Binding-site contacts:
Ligand atom C6 contacts residue GLN802 of chain 1.A at 3.9 Å.
Ligand atom O6 contacts residue SER801 of chain 1.A at 4.0 Å.
Ligand atom C5 contacts residue ASN799 of chain 1.A at 3.7 Å.
Ligand atom C1 contacts residue ASN799 of chain 1.A at 1.5 Å.
Ligand atom O5 contacts residue GLN802 of chain 1.A at 4.4 Å.
Ligand atom C2 contacts residue ASN799 of chain 1.A at 2.5 Å.
Ligand atom O5 contacts residue SER801 of chain 1.A at 3.6 Å.
Ligand atom C7 contacts residue ASN799 of chain 1.A at 3.7 Å.
Ligand atom O7 contacts residue ASN799 of chain 1.A at 3.8 Å.
Ligand atom O5 contacts residue ASN799 of chain 1.A at 2.3 Å (h-bond).
Ligand atom O6 contacts residue GLN802 of chain 1.A at 2.8 Å (h-bond).
Ligand atom N2 contacts residue ASN799 of chain 1.A at 3.0 Å (h-bond).
Ligand atom C4 contacts residue ASN799 of chain 1.A at 4.2 Å.
Ligand atom C1 contacts residue SER801 of chain 1.A at 3.4 Å.
Ligand atom C3 contacts residue ASN799 of chain 1.A at 3.8 Å.
Ligand atom C5 contacts residue SER801 of chain 1.A at 3.8 Å.

The protein below binds the small molecule below.
Small molecule (SMILES): CC(=O)N[C@H]1[C@H](O[C@H]2[C@H](O)[C@@H](NC(C)=O)CO[C@@H]2CO)O[C@H](CO)[C@@H](O)[C@@H]1O

Sequence of chain 1.A:
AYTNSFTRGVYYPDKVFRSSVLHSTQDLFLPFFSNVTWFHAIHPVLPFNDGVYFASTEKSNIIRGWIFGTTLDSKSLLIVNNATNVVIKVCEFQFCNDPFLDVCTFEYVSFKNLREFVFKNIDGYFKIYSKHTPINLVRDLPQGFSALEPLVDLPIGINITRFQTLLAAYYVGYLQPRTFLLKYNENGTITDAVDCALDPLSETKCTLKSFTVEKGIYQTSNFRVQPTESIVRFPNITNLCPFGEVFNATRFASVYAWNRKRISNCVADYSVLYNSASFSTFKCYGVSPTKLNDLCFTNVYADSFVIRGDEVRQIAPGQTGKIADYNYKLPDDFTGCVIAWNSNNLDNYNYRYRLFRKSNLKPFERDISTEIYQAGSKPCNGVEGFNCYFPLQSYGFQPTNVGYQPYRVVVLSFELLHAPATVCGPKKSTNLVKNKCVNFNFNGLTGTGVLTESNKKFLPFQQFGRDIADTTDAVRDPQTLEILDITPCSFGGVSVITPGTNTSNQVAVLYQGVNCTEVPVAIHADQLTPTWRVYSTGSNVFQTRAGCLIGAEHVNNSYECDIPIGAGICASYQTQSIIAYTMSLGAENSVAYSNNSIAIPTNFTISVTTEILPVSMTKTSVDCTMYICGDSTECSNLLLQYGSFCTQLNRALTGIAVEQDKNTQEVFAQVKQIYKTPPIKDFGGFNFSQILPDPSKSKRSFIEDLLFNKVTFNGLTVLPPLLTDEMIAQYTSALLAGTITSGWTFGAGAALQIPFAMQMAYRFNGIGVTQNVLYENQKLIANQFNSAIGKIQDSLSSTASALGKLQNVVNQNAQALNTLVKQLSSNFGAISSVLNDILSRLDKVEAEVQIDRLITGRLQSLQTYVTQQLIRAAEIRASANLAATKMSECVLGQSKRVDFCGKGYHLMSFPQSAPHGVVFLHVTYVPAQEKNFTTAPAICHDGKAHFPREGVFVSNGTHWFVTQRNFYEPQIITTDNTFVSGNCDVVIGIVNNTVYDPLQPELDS